Sequence of chain 31.A:
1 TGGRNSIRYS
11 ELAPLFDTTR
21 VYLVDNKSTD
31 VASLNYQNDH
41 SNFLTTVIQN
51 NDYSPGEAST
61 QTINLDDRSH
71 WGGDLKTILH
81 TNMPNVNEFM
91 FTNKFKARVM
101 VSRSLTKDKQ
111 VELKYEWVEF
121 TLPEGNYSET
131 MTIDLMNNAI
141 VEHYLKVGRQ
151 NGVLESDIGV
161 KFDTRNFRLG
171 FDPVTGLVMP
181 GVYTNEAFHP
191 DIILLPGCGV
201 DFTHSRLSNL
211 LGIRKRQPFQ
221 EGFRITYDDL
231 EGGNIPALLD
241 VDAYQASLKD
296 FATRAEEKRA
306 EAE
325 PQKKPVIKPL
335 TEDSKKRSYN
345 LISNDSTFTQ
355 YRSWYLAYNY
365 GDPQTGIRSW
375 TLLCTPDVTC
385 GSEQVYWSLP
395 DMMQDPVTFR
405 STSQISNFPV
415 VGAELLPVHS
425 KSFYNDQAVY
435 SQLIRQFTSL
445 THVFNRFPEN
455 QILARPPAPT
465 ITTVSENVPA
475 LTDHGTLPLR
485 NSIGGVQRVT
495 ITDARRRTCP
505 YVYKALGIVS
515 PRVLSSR

This protein binds this small molecule.
Small molecule (SMILES): CCCCCCCCCCCC[N+](C)(C)CCCS(=O)(=O)O

Binding-site contacts:
Ligand atom C14 contacts residue ARG224 of chain 31.A at 4.5 Å.
Ligand atom C16 contacts residue TRP117 of chain 31.A at 3.7 Å (hydrophobic).
Ligand atom S1 contacts residue ARG98 of chain 31.A at 4.4 Å.
Ligand atom O1S contacts residue THR226 of chain 31.A at 4.3 Å.
Ligand atom C15 contacts residue TRP117 of chain 31.A at 4.2 Å (hydrophobic).
Ligand atom C3 contacts residue ARG98 of chain 31.A at 3.2 Å.
Ligand atom C2 contacts residue ARG98 of chain 31.A at 3.4 Å.
Ligand atom O3S contacts residue THR226 of chain 31.A at 4.0 Å.
Ligand atom C1 contacts residue ARG98 of chain 31.A at 3.2 Å.
Ligand atom O1S contacts residue ASP228 of chain 31.A at 3.6 Å.
Ligand atom C13 contacts residue ARG224 of chain 31.A at 4.1 Å.
Ligand atom N1 contacts residue ARG224 of chain 31.A at 4.2 Å.
Ligand atom C3 contacts residue TRP117 of chain 31.A at 3.5 Å (hydrophobic).
Ligand atom N1 contacts residue ARG98 of chain 31.A at 4.3 Å.
Ligand atom O1S contacts residue ARG98 of chain 31.A at 3.6 Å.
Ligand atom C3 contacts residue ARG224 of chain 31.A at 3.5 Å.
Ligand atom C16 contacts residue ARG224 of chain 31.A at 4.0 Å.
Ligand atom C2 contacts residue ARG224 of chain 31.A at 3.8 Å.
Ligand atom C15 contacts residue ARG224 of chain 31.A at 3.3 Å.
Ligand atom N1 contacts residue TRP117 of chain 31.A at 4.1 Å.
Ligand atom C1 contacts residue ARG224 of chain 31.A at 3.8 Å.